Sequence of chain 1.C:
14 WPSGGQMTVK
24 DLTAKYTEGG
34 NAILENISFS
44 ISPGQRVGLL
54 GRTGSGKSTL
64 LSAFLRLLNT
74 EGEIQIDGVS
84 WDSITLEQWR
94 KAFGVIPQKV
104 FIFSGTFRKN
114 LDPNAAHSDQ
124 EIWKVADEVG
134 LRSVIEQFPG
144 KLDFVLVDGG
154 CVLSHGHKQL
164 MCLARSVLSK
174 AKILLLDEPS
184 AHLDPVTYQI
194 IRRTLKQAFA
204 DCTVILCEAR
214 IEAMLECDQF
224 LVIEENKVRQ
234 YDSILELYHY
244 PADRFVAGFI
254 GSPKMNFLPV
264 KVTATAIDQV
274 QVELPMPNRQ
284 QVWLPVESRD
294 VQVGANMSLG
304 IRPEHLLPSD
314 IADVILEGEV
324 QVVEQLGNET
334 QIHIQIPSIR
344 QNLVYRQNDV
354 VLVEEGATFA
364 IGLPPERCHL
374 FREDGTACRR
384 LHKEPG

Binding-site contacts:
Ligand atom O6 contacts residue GLY57 of chain 1.C at 3.8 Å.
Ligand atom N1 contacts residue TYR29 of chain 1.C at 3.5 Å.
Ligand atom O8 contacts residue THR62 of chain 1.C at 2.6 Å (h-bond).
Ligand atom O6 contacts residue ARG55 of chain 1.C at 3.7 Å.
Ligand atom O3 contacts residue GLY57 of chain 1.C at 3.6 Å.
Ligand atom O8 contacts residue GLY59 of chain 1.C at 3.3 Å.
Ligand atom C7 contacts residue TYR29 of chain 1.C at 3.4 Å (hydrophobic).
Ligand atom O10 contacts residue THR56 of chain 1.C at 2.6 Å (h-bond).
Ligand atom O6 contacts residue LYS60 of chain 1.C at 2.7 Å (salt-bridge).
Ligand atom O6 contacts residue GLY59 of chain 1.C at 2.8 Å (h-bond).
Ligand atom N9 contacts residue TYR29 of chain 1.C at 3.5 Å.
Ligand atom O9 contacts residue SER61 of chain 1.C at 3.2 Å (h-bond).
Ligand atom O13 contacts residue LYS60 of chain 1.C at 2.8 Å (salt-bridge).
Ligand atom C15 contacts residue LEU70 of chain 1.C at 3.8 Å (hydrophobic).
Ligand atom N3 contacts residue TYR29 of chain 1.C at 3.4 Å.
Ligand atom O8 contacts residue LYS60 of chain 1.C at 3.5 Å (salt-bridge).
Ligand atom O8 contacts residue SER61 of chain 1.C at 3.1 Å (h-bond).
Ligand atom P1 contacts residue THR62 of chain 1.C at 3.4 Å.
Ligand atom C2 contacts residue GLY57 of chain 1.C at 3.6 Å.
Ligand atom O12 contacts residue GLY57 of chain 1.C at 2.9 Å (h-bond).
Ligand atom P2 contacts residue GLY57 of chain 1.C at 3.8 Å.
Ligand atom N7 contacts residue TYR29 of chain 1.C at 3.4 Å (h-bond).
Ligand atom C14 contacts residue TYR29 of chain 1.C at 3.6 Å (hydrophobic).
Ligand atom C16 contacts residue SER65 of chain 1.C at 3.5 Å.
Ligand atom O2 contacts residue ILE36 of chain 1.C at 3.3 Å.
Ligand atom C6 contacts residue TYR29 of chain 1.C at 3.5 Å (hydrophobic).
Ligand atom O1 contacts residue THR62 of chain 1.C at 3.1 Å (h-bond).
Ligand atom P2 contacts residue LYS60 of chain 1.C at 3.5 Å.
Ligand atom O11 contacts residue GLY59 of chain 1.C at 3.8 Å.
Ligand atom O6 contacts residue SER58 of chain 1.C at 3.3 Å (h-bond).
Ligand atom C13 contacts residue TYR29 of chain 1.C at 3.5 Å (hydrophobic).
Ligand atom C12 contacts residue TYR29 of chain 1.C at 3.7 Å (hydrophobic).
Ligand atom C8 contacts residue TYR29 of chain 1.C at 3.4 Å (hydrophobic).
Ligand atom C1 contacts residue GLY57 of chain 1.C at 3.4 Å.
Ligand atom O11 contacts residue GLY57 of chain 1.C at 3.7 Å.
Ligand atom C9 contacts residue TYR29 of chain 1.C at 3.5 Å (hydrophobic).
Ligand atom O10 contacts residue GLY57 of chain 1.C at 3.5 Å (h-bond).
Ligand atom N6 contacts residue TYR29 of chain 1.C at 3.7 Å.
Ligand atom O2 contacts residue TYR29 of chain 1.C at 3.8 Å.
Ligand atom O9 contacts residue LYS60 of chain 1.C at 3.5 Å.

The small molecule below binds the protein below.
Small molecule (SMILES): O=P(O)(O)O[P](=O)(O)O[P](=O)(O)OC[C@H]1O[C@@H](n2cnc3c(NCCc4ccccc4)ncnc32)[C@H](O)[C@@H]1O